Sequence of chain 1.D:
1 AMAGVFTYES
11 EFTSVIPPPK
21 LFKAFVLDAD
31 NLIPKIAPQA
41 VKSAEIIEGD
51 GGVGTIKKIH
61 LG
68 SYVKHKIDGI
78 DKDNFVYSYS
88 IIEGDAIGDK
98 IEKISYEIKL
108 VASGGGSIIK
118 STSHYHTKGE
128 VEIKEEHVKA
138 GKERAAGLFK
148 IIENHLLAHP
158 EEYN

The small molecule below binds the protein below.
Small molecule (SMILES): Oc1cc(O)c2c(c1)O[C@H](c1ccc(O)c(O)c1)[C@@H](O)C2

Binding-site contacts:
Ligand atom C94 contacts residue PHE25 of chain 1.D at 4.2 Å (hydrophobic).
Ligand atom C4 contacts residue HIS72 of chain 1.D at 4.4 Å.
Ligand atom C4 contacts residue VAL70 of chain 1.D at 4.2 Å (hydrophobic).
Ligand atom C3 contacts residue HIS72 of chain 1.D at 3.8 Å.
Ligand atom O93 contacts residue ILE33 of chain 1.D at 4.3 Å.
Ligand atom C8 contacts residue LEU61 of chain 1.D at 4.1 Å (hydrophobic).
Ligand atom O3 contacts residue TYR86 of chain 1.D at 4.3 Å.
Ligand atom C91 contacts residue HIS72 of chain 1.D at 4.0 Å.
Ligand atom O93 contacts residue ILE59 of chain 1.D at 4.1 Å.
Ligand atom C5 contacts residue ARG141 of chain 1.D at 3.5 Å.
Ligand atom C9 contacts residue LEU61 of chain 1.D at 4.0 Å (hydrophobic).
Ligand atom O3 contacts residue VAL70 of chain 1.D at 4.2 Å.
Ligand atom C5 contacts residue LEU61 of chain 1.D at 3.9 Å (hydrophobic).
Ligand atom C92 contacts residue ILE59 of chain 1.D at 4.2 Å (hydrophobic).
Ligand atom O94 contacts residue PHE25 of chain 1.D at 3.7 Å.
Ligand atom O71 contacts residue ALA40 of chain 1.D at 4.0 Å.
Ligand atom C96 contacts residue TYR86 of chain 1.D at 4.2 Å (hydrophobic).
Ligand atom C10 contacts residue LEU61 of chain 1.D at 4.0 Å (hydrophobic).
Ligand atom C8 contacts residue ARG141 of chain 1.D at 4.0 Å.
Ligand atom C92 contacts residue HIS72 of chain 1.D at 4.0 Å.
Ligand atom C6 contacts residue ARG141 of chain 1.D at 3.2 Å.
Ligand atom C95 contacts residue LEU145 of chain 1.D at 4.1 Å (hydrophobic).
Ligand atom C93 contacts residue HIS72 of chain 1.D at 4.1 Å.
Ligand atom C7 contacts residue ALA40 of chain 1.D at 4.2 Å (hydrophobic).
Ligand atom C92 contacts residue VAL41 of chain 1.D at 4.3 Å (hydrophobic).
Ligand atom O51 contacts residue ARG141 of chain 1.D at 3.7 Å.
Ligand atom C7 contacts residue LEU61 of chain 1.D at 4.2 Å (hydrophobic).
Ligand atom C10 contacts residue ARG141 of chain 1.D at 4.0 Å.
Ligand atom C96 contacts residue HIS72 of chain 1.D at 4.3 Å.
Ligand atom O3 contacts residue HIS72 of chain 1.D at 2.4 Å (h-bond).
Ligand atom C8 contacts residue ALA40 of chain 1.D at 3.8 Å (hydrophobic).
Ligand atom C95 contacts residue PHE25 of chain 1.D at 4.0 Å (hydrophobic).
Ligand atom O71 contacts residue ARG141 of chain 1.D at 3.6 Å.
Ligand atom C94 contacts residue HIS72 of chain 1.D at 4.4 Å.
Ligand atom O1 contacts residue VAL41 of chain 1.D at 3.9 Å.
Ligand atom C7 contacts residue ARG141 of chain 1.D at 3.3 Å.
Ligand atom O51 contacts residue LEU61 of chain 1.D at 4.1 Å.
Ligand atom C96 contacts residue LEU145 of chain 1.D at 4.1 Å (hydrophobic).
Ligand atom C6 contacts residue LEU61 of chain 1.D at 3.7 Å (hydrophobic).
Ligand atom C95 contacts residue TYR86 of chain 1.D at 4.1 Å (hydrophobic).